Sequence of chain 1.A:
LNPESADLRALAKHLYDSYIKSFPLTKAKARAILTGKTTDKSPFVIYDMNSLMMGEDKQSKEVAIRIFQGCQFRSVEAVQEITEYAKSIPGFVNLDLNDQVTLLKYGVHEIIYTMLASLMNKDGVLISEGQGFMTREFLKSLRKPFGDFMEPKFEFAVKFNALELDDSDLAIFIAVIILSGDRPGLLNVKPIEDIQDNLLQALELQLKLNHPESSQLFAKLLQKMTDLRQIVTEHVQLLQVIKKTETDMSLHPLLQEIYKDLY

Binding-site contacts:
Ligand atom CAH contacts residue TYR279 of chain 1.A at 3.6 Å (hydrophobic).
Ligand atom CAO contacts residue CYS91 of chain 1.A at 3.7 Å (hydrophobic).
Ligand atom C6 contacts residue ILE147 of chain 1.A at 3.6 Å (hydrophobic).
Ligand atom CAF contacts residue TYR133 of chain 1.A at 3.6 Å (hydrophobic).
Ligand atom N1 contacts residue ILE147 of chain 1.A at 3.6 Å.
Ligand atom CAJ contacts residue CYS91 of chain 1.A at 3.4 Å (hydrophobic).
Ligand atom OBE contacts residue LEU259 of chain 1.A at 3.6 Å.
Ligand atom CAE contacts residue SER95 of chain 1.A at 3.1 Å.
Ligand atom NAB contacts residue HIS255 of chain 1.A at 3.8 Å.
Ligand atom NAA contacts residue CYS91 of chain 1.A at 3.7 Å.
Ligand atom OBD contacts residue HIS129 of chain 1.A at 2.8 Å (h-bond).
Ligand atom CAF contacts residue SER95 of chain 1.A at 3.2 Å.
Ligand atom CAW contacts residue ARG86 of chain 1.A at 3.5 Å.
Ligand atom OBC contacts residue CYS91 of chain 1.A at 3.4 Å (h-bond).
Ligand atom CAH contacts residue HIS129 of chain 1.A at 3.7 Å.
Ligand atom CBA contacts residue LEU61 of chain 1.A at 3.5 Å (hydrophobic).
Ligand atom CAL contacts residue CYS91 of chain 1.A at 3.5 Å (hydrophobic).
Ligand atom CAG contacts residue SER95 of chain 1.A at 3.7 Å.
Ligand atom CAW contacts residue ILE87 of chain 1.A at 3.8 Å (hydrophobic).
Ligand atom OBD contacts residue SER95 of chain 1.A at 2.7 Å (h-bond).
Ligand atom CAN contacts residue MET170 of chain 1.A at 3.6 Å (hydrophobic).
Ligand atom C6 contacts residue CYS91 of chain 1.A at 3.7 Å (hydrophobic).
Ligand atom NAB contacts residue TYR279 of chain 1.A at 2.9 Å (h-bond).
Ligand atom OBD contacts residue LEU275 of chain 1.A at 3.8 Å.
Ligand atom CAY contacts residue LEU61 of chain 1.A at 3.6 Å (hydrophobic).
Ligand atom CAP contacts residue HIS255 of chain 1.A at 3.3 Å.
Ligand atom CAR contacts residue CYS91 of chain 1.A at 3.6 Å (hydrophobic).
Ligand atom CAN contacts residue CYS91 of chain 1.A at 3.5 Å (hydrophobic).
Ligand atom CAH contacts residue SER95 of chain 1.A at 3.3 Å.
Ligand atom OBE contacts residue PHE88 of chain 1.A at 3.2 Å.
Ligand atom CBB contacts residue ARG86 of chain 1.A at 3.5 Å.
Ligand atom C5 contacts residue CYS91 of chain 1.A at 3.8 Å (hydrophobic).
Ligand atom CAJ contacts residue SER95 of chain 1.A at 3.3 Å.
Ligand atom OBF contacts residue ILE87 of chain 1.A at 3.6 Å.
Ligand atom CAX contacts residue ILE147 of chain 1.A at 3.8 Å (hydrophobic).
Ligand atom CAE contacts residue CYS91 of chain 1.A at 3.8 Å (hydrophobic).
Ligand atom OBD contacts residue TYR279 of chain 1.A at 3.6 Å.
Ligand atom OBE contacts residue HIS255 of chain 1.A at 3.0 Å (h-bond).
Ligand atom CAP contacts residue TYR279 of chain 1.A at 3.8 Å (hydrophobic).
Ligand atom SBH contacts residue CYS91 of chain 1.A at 3.8 Å.

A small-molecule ligand and the protein it binds are described below.
Small molecule (SMILES): COc1ccc(Oc2cc(N(C)CCOc3ccc(C[C@@H]4SC(=O)NC4=O)cc3)ncn2)cc1